Sequence of chain 4.A:
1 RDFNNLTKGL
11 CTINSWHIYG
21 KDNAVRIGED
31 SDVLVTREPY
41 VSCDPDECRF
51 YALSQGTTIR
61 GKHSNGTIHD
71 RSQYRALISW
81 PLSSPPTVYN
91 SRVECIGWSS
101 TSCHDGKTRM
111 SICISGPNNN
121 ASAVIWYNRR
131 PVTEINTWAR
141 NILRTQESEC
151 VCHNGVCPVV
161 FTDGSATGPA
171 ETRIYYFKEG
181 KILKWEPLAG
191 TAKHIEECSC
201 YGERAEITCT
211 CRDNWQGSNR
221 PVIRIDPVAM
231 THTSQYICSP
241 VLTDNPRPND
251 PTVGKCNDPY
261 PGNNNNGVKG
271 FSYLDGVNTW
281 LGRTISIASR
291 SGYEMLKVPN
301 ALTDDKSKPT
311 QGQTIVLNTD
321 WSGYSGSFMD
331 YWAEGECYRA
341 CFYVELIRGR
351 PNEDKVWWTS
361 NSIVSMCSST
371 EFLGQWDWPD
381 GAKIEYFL

This protein binds this small molecule.
Small molecule (SMILES): CC(=O)N[C@@H]1[C@@H](O)[C@H](O)[C@@H](CO)O[C@H]1O

Binding-site contacts:
Ligand atom C8 contacts residue PHE3 of chain 4.A at 3.5 Å (hydrophobic).
Ligand atom C3 contacts residue ASP2 of chain 4.A at 3.5 Å.
Ligand atom C1 contacts residue PHE3 of chain 4.A at 3.5 Å (hydrophobic).
Ligand atom N2 contacts residue PHE3 of chain 4.A at 2.7 Å (h-bond).
Ligand atom C4 contacts residue ASN154 of chain 4.A at 4.4 Å.
Ligand atom O5 contacts residue ASN154 of chain 4.A at 3.6 Å (h-bond).
Ligand atom O3 contacts residue ASP2 of chain 4.A at 2.9 Å.
Ligand atom N2 contacts residue ASP2 of chain 4.A at 4.5 Å.
Ligand atom C1 contacts residue ASN5 of chain 4.A at 1.4 Å.
Ligand atom C2 contacts residue PHE3 of chain 4.A at 3.5 Å (hydrophobic).
Ligand atom C3 contacts residue ASN154 of chain 4.A at 4.5 Å.
Ligand atom O4 contacts residue ASP2 of chain 4.A at 4.0 Å.
Ligand atom C6 contacts residue ASN154 of chain 4.A at 4.1 Å.
Ligand atom C7 contacts residue PHE3 of chain 4.A at 3.5 Å (hydrophobic).
Ligand atom C4 contacts residue ASP2 of chain 4.A at 4.4 Å.
Ligand atom O5 contacts residue ASN5 of chain 4.A at 2.3 Å (h-bond).
Ligand atom C5 contacts residue ASN154 of chain 4.A at 3.3 Å.
Ligand atom C7 contacts residue ASP2 of chain 4.A at 4.2 Å.
Ligand atom C4 contacts residue ASN5 of chain 4.A at 4.2 Å.
Ligand atom C7 contacts residue ASN5 of chain 4.A at 3.9 Å.
Ligand atom C3 contacts residue PHE3 of chain 4.A at 4.0 Å (hydrophobic).
Ligand atom C5 contacts residue ASN5 of chain 4.A at 3.6 Å.
Ligand atom O6 contacts residue ASN154 of chain 4.A at 4.0 Å.
Ligand atom C2 contacts residue ASN5 of chain 4.A at 2.4 Å.
Ligand atom C1 contacts residue ASN154 of chain 4.A at 3.7 Å.
Ligand atom C3 contacts residue ASN5 of chain 4.A at 3.8 Å.
Ligand atom C8 contacts residue ASP2 of chain 4.A at 4.3 Å.
Ligand atom N2 contacts residue ASN5 of chain 4.A at 2.8 Å (h-bond).